Binding-site contacts:
Ligand atom C5 contacts residue THR232 of chain 1.A at 4.2 Å.
Ligand atom C7 contacts residue ARG453 of chain 1.C at 4.1 Å.
Ligand atom C4 contacts residue LYS454 of chain 1.C at 3.1 Å.
Ligand atom O3 contacts residue LYS454 of chain 1.C at 2.8 Å (salt-bridge).
Ligand atom C6 contacts residue THR104 of chain 1.A at 4.0 Å.
Ligand atom C8 contacts residue LYS458 of chain 1.C at 3.6 Å.
Ligand atom C5 contacts residue THR104 of chain 1.A at 4.3 Å.
Ligand atom C4 contacts residue ASN230 of chain 1.A at 4.2 Å.
Ligand atom C3 contacts residue LYS454 of chain 1.C at 3.5 Å.
Ligand atom C8 contacts residue LYS456 of chain 1.C at 3.8 Å.
Ligand atom O7 contacts residue LYS456 of chain 1.C at 3.7 Å.
Ligand atom O5 contacts residue THR232 of chain 1.A at 4.1 Å.
Ligand atom O7 contacts residue ARG453 of chain 1.C at 3.2 Å (salt-bridge).
Ligand atom O3 contacts residue SER455 of chain 1.C at 4.2 Å.
Ligand atom C7 contacts residue LYS456 of chain 1.C at 4.2 Å.
Ligand atom C1 contacts residue ASN230 of chain 1.A at 1.4 Å.
Ligand atom O7 contacts residue SER455 of chain 1.C at 4.3 Å.
Ligand atom C1 contacts residue THR232 of chain 1.A at 4.3 Å.
Ligand atom O4 contacts residue LYS454 of chain 1.C at 2.9 Å (salt-bridge).
Ligand atom C1 contacts residue THR104 of chain 1.A at 4.3 Å.
Ligand atom C8 contacts residue GLU461 of chain 1.C at 3.4 Å.
Ligand atom O6 contacts residue THR104 of chain 1.A at 4.1 Å.
Ligand atom C8 contacts residue LEU457 of chain 1.C at 4.4 Å (hydrophobic).
Ligand atom C5 contacts residue ASN230 of chain 1.A at 3.6 Å.
Ligand atom C3 contacts residue ASN230 of chain 1.A at 3.8 Å.
Ligand atom C2 contacts residue ASN230 of chain 1.A at 2.5 Å.
Ligand atom C7 contacts residue ASN230 of chain 1.A at 4.1 Å.
Ligand atom O5 contacts residue THR104 of chain 1.A at 3.5 Å (h-bond).
Ligand atom C6 contacts residue THR232 of chain 1.A at 4.3 Å.
Ligand atom N2 contacts residue ASN230 of chain 1.A at 3.0 Å (h-bond).
Ligand atom O5 contacts residue ASN230 of chain 1.A at 2.3 Å (h-bond).

Sequence of chain 1.C:
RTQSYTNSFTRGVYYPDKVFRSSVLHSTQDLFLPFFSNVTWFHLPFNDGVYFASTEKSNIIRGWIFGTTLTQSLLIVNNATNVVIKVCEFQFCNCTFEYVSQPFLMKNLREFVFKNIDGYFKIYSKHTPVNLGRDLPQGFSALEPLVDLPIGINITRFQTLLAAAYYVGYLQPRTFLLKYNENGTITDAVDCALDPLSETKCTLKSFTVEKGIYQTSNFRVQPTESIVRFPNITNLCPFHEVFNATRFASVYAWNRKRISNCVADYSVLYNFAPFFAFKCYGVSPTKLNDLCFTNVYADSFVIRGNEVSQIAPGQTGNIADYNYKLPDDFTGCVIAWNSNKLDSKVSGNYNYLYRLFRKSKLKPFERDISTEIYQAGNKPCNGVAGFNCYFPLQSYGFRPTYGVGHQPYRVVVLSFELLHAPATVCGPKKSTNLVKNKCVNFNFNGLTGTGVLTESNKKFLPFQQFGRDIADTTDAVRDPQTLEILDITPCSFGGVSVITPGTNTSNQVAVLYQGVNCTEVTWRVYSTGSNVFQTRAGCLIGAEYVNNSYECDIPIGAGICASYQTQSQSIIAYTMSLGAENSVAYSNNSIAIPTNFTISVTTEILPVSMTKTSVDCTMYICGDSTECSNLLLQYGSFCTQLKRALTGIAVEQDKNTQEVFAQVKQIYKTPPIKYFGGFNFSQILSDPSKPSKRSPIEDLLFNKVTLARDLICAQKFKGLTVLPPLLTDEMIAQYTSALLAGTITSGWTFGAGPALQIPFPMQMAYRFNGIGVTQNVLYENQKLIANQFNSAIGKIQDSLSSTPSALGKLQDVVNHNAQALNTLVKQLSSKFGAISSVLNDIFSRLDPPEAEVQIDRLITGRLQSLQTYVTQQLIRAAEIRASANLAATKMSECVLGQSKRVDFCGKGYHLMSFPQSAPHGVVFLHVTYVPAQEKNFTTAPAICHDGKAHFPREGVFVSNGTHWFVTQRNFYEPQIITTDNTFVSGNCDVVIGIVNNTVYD

Sequence of chain 1.A:
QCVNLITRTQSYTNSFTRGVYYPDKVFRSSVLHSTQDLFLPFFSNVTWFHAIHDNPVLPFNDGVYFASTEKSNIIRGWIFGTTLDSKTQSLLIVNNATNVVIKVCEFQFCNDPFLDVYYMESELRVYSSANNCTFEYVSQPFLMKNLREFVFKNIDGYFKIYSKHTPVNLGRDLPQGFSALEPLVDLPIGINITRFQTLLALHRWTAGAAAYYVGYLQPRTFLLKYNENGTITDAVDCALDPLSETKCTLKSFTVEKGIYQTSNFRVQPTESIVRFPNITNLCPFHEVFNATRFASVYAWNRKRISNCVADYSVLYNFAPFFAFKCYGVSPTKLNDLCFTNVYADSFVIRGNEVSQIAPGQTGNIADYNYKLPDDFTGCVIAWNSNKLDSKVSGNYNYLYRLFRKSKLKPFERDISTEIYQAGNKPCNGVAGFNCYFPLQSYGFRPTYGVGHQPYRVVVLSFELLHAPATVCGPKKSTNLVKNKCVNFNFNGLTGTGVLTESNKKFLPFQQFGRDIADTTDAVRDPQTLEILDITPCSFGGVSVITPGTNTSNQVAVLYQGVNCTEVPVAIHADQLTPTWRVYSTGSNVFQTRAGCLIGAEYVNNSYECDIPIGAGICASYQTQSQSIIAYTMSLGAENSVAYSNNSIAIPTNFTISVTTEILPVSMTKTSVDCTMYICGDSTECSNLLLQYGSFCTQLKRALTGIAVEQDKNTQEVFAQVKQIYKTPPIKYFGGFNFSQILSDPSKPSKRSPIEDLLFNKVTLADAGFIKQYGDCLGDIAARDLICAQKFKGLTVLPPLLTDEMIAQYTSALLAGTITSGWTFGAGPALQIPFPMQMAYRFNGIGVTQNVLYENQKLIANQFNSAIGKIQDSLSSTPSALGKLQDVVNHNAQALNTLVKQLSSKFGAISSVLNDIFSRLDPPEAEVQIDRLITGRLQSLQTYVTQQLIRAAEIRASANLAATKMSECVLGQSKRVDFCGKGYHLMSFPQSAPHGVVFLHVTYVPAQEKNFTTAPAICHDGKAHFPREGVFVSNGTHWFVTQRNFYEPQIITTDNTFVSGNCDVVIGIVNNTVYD

This small molecule binds to this protein.
Small molecule (SMILES): CC(=O)N[C@@H]1[C@@H](O)[C@H](O)[C@@H](CO)O[C@H]1O